Binding-site contacts:
Ligand atom S contacts residue HIS99 of chain 1.A at 3.9 Å.
Ligand atom C6 contacts residue VAL126 of chain 1.A at 4.2 Å (hydrophobic).
Ligand atom O1 contacts residue SER201 of chain 1.A at 4.1 Å.
Ligand atom O contacts residue TRP213 of chain 1.A at 4.0 Å.
Ligand atom S contacts residue HIS124 of chain 1.A at 3.9 Å.
Ligand atom C5 contacts residue HIS99 of chain 1.A at 4.0 Å.
Ligand atom C contacts residue LEU202 of chain 1.A at 4.2 Å (hydrophobic).
Ligand atom C1 contacts residue LEU202 of chain 1.A at 3.8 Å (hydrophobic).
Ligand atom C contacts residue PHE135 of chain 1.A at 4.0 Å (hydrophobic).
Ligand atom O contacts residue ZN1 of chain 1.D at 3.0 Å.
Ligand atom N1 contacts residue HIS101 of chain 1.A at 3.3 Å (h-bond).
Ligand atom C4 contacts residue HIS99 of chain 1.A at 4.0 Å.
Ligand atom N contacts residue PHE135 of chain 1.A at 3.8 Å.
Ligand atom C3 contacts residue THR204 of chain 1.A at 3.2 Å.
Ligand atom N1 contacts residue GLU111 of chain 1.A at 4.2 Å.
Ligand atom C4 contacts residue LEU202 of chain 1.A at 3.8 Å (hydrophobic).
Ligand atom C5 contacts residue LEU202 of chain 1.A at 3.8 Å (hydrophobic).
Ligand atom N1 contacts residue HIS124 of chain 1.A at 3.4 Å (h-bond).
Ligand atom C4 contacts residue ZN1 of chain 1.D at 4.2 Å.
Ligand atom S contacts residue ZN1 of chain 1.D at 3.0 Å.
Ligand atom O contacts residue VAL147 of chain 1.A at 3.8 Å.
Ligand atom N1 contacts residue THR203 of chain 1.A at 2.9 Å (h-bond).
Ligand atom C5 contacts residue VAL126 of chain 1.A at 3.7 Å (hydrophobic).
Ligand atom O1 contacts residue THR203 of chain 1.A at 3.0 Å (h-bond).
Ligand atom C3 contacts residue LEU202 of chain 1.A at 3.9 Å (hydrophobic).
Ligand atom O1 contacts residue LEU202 of chain 1.A at 3.4 Å.
Ligand atom C3 contacts residue THR203 of chain 1.A at 4.2 Å.
Ligand atom C6 contacts residue GLN97 of chain 1.A at 3.9 Å.
Ligand atom C6 contacts residue LEU202 of chain 1.A at 3.8 Å (hydrophobic).
Ligand atom C2 contacts residue LEU202 of chain 1.A at 3.9 Å (hydrophobic).
Ligand atom O contacts residue HIS124 of chain 1.A at 3.4 Å (h-bond).
Ligand atom O1 contacts residue TRP213 of chain 1.A at 3.6 Å.
Ligand atom O1 contacts residue ZN1 of chain 1.D at 4.1 Å.
Ligand atom S contacts residue THR203 of chain 1.A at 3.9 Å.
Ligand atom N1 contacts residue ZN1 of chain 1.D at 1.9 Å.
Ligand atom O contacts residue VAL126 of chain 1.A at 3.8 Å.
Ligand atom C5 contacts residue GLN97 of chain 1.A at 4.3 Å.
Ligand atom N1 contacts residue HIS99 of chain 1.A at 3.2 Å (h-bond).
Ligand atom C2 contacts residue THR204 of chain 1.A at 3.2 Å.
Ligand atom O contacts residue HIS99 of chain 1.A at 3.3 Å.

Sequence of chain 1.A:
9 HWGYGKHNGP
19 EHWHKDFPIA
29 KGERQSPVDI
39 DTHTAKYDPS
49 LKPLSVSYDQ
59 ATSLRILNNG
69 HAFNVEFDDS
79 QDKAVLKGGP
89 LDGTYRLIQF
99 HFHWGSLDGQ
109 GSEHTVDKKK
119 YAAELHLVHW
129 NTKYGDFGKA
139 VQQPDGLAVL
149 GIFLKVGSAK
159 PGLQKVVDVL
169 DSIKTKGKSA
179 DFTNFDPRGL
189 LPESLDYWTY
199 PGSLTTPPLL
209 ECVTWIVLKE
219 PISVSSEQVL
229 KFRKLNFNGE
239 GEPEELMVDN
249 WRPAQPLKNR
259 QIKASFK

This small molecule binds to this protein.
Small molecule (SMILES): N#Cc1ccc(S(N)(=O)=O)cc1